This protein binds this small molecule.
Small molecule (SMILES): Cc1ccccc1-c1cccc2c(CCCOc3cccc4ccccc34)c(C(=O)O)n(CCN3CCOCC3)c12

Binding-site contacts:
Ligand atom C8 contacts residue PHE101 of chain 1.A at 3.6 Å (hydrophobic).
Ligand atom C9 contacts residue PHE101 of chain 1.A at 3.9 Å (hydrophobic).
Ligand atom C8 contacts residue MET81 of chain 1.A at 4.0 Å (hydrophobic).
Ligand atom N36 contacts residue THR97 of chain 1.A at 3.9 Å.
Ligand atom C5 contacts residue PHE59 of chain 1.A at 3.7 Å (hydrophobic).
Ligand atom C6 contacts residue VAL80 of chain 1.A at 3.8 Å (hydrophobic).
Ligand atom C20 contacts residue ALA58 of chain 1.A at 3.9 Å (hydrophobic).
Ligand atom C7 contacts residue PHE101 of chain 1.A at 3.9 Å (hydrophobic).
Ligand atom C8 contacts residue LEU98 of chain 1.A at 3.5 Å (hydrophobic).
Ligand atom C23 contacts residue MET81 of chain 1.A at 3.9 Å (hydrophobic).
Ligand atom C16 contacts residue PHE101 of chain 1.A at 3.4 Å (hydrophobic).
Ligand atom C31 contacts residue LEU98 of chain 1.A at 3.7 Å (hydrophobic).
Ligand atom C16 contacts residue MET81 of chain 1.A at 3.6 Å (hydrophobic).
Ligand atom C21 contacts residue THR97 of chain 1.A at 3.5 Å.
Ligand atom C7 contacts residue MET81 of chain 1.A at 4.0 Å (hydrophobic).
Ligand atom C10 contacts residue PHE101 of chain 1.A at 3.9 Å (hydrophobic).
Ligand atom C15 contacts residue MET81 of chain 1.A at 3.6 Å (hydrophobic).
Ligand atom C2 contacts residue LEU98 of chain 1.A at 3.4 Å (hydrophobic).
Ligand atom C4 contacts residue ALA58 of chain 1.A at 3.8 Å (hydrophobic).
Ligand atom C17 contacts residue THR97 of chain 1.A at 3.6 Å.
Ligand atom C2 contacts residue GLY102 of chain 1.A at 3.7 Å.
Ligand atom C5 contacts residue PHE101 of chain 1.A at 3.7 Å (hydrophobic).
Ligand atom C12 contacts residue PHE59 of chain 1.A at 3.8 Å (hydrophobic).
Ligand atom C24 contacts residue THR97 of chain 1.A at 3.8 Å.
Ligand atom C22 contacts residue THR97 of chain 1.A at 3.8 Å.
Ligand atom O38 contacts residue ARG94 of chain 1.A at 3.0 Å.
Ligand atom C13 contacts residue ALA58 of chain 1.A at 3.6 Å (hydrophobic).
Ligand atom C6 contacts residue MET62 of chain 1.A at 3.8 Å (hydrophobic).
Ligand atom C30 contacts residue THR97 of chain 1.A at 3.9 Å.
Ligand atom O41 contacts residue LEU98 of chain 1.A at 3.7 Å.
Ligand atom C2 contacts residue ILE125 of chain 1.A at 3.9 Å (hydrophobic).
Ligand atom C23 contacts residue PHE101 of chain 1.A at 3.8 Å (hydrophobic).
Ligand atom C1 contacts residue MET81 of chain 1.A at 4.0 Å (hydrophobic).
Ligand atom C2 contacts residue PHE101 of chain 1.A at 3.9 Å (hydrophobic).
Ligand atom C25 contacts residue ARG94 of chain 1.A at 3.6 Å.
Ligand atom C15 contacts residue PHE101 of chain 1.A at 3.6 Å (hydrophobic).
Ligand atom C10 contacts residue LEU66 of chain 1.A at 3.7 Å (hydrophobic).
Ligand atom C32 contacts residue LEU98 of chain 1.A at 3.9 Å (hydrophobic).
Ligand atom C35 contacts residue VAL84 of chain 1.A at 3.7 Å (hydrophobic).
Ligand atom O40 contacts residue ARG94 of chain 1.A at 2.9 Å (salt-bridge).

Sequence of chain 1.A:
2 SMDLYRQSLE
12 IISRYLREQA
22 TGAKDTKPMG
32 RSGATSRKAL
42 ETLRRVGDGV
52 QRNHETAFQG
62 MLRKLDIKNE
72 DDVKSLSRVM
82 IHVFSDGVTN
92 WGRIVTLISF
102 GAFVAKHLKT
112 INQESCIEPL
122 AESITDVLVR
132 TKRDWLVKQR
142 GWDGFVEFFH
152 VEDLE